Sequence of chain 1.A:
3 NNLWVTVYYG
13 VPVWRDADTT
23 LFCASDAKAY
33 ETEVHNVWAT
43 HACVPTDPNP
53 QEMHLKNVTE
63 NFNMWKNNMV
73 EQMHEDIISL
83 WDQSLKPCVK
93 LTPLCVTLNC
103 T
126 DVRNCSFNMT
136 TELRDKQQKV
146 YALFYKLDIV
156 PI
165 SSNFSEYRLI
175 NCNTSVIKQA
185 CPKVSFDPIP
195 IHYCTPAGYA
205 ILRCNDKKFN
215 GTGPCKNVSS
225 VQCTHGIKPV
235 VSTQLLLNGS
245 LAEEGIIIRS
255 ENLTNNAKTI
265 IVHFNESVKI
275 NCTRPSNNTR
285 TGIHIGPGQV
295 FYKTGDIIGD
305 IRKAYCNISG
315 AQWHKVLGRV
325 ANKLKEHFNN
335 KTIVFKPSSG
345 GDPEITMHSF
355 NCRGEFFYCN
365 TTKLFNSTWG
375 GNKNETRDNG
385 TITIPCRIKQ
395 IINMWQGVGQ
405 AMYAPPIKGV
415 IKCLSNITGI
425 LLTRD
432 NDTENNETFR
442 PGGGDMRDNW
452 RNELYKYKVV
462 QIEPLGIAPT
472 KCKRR

Binding-site contacts:
Ligand atom C4 contacts residue ASN334 of chain 1.A at 4.1 Å.
Ligand atom N2 contacts residue ASN334 of chain 1.A at 2.9 Å (h-bond).
Ligand atom C3 contacts residue ASN334 of chain 1.A at 3.8 Å.
Ligand atom O5 contacts residue ASN334 of chain 1.A at 2.3 Å (h-bond).
Ligand atom C7 contacts residue ASN334 of chain 1.A at 3.9 Å.
Ligand atom C5 contacts residue ASN334 of chain 1.A at 3.6 Å.
Ligand atom O7 contacts residue ASN334 of chain 1.A at 4.3 Å.
Ligand atom C2 contacts residue ASN334 of chain 1.A at 2.4 Å.
Ligand atom C1 contacts residue ASN334 of chain 1.A at 1.4 Å.

This small molecule binds to this protein.
Small molecule (SMILES): CC(=O)N[C@@H]1[C@@H](O)[C@H](O)[C@@H](CO)O[C@H]1O